A protein and the small-molecule ligand that binds it are described below.
Small molecule (SMILES): NC[C@@H]1O[C@H](O[C@H]2[C@@H](O)[C@H](O[C@@H]3[C@@H](O)[C@H](N)C[C@H](N)[C@H]3O[C@H]3O[C@H](CO)[C@@H](O)[C@H](O)[C@H]3N)O[C@@H]2CO)[C@H](N)[C@@H](O)[C@@H]1O

Sequence of chain 1.DD:
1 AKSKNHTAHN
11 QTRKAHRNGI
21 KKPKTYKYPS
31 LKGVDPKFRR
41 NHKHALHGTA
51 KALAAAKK

Binding-site contacts:
Ligand atom O31 contacts residue LYS22 of chain 1.DD at 4.3 Å.
Ligand atom O41 contacts residue LYS22 of chain 1.DD at 3.3 Å.